Binding-site contacts:
Ligand atom C8 contacts residue ALA529 of chain 1.H at 3.7 Å (hydrophobic).
Ligand atom C8 contacts residue MOM1 of chain 1.JA at 3.2 Å.
Ligand atom O2 contacts residue PRO306 of chain 1.H at 3.7 Å.
Ligand atom C5 contacts residue ALA529 of chain 1.H at 4.0 Å (hydrophobic).
Ligand atom N7 contacts residue MOM1 of chain 1.JA at 3.9 Å.
Ligand atom N9 contacts residue PHE459 of chain 1.H at 4.1 Å.
Ligand atom C5 contacts residue PHE344 of chain 1.H at 3.4 Å (hydrophobic).
Ligand atom C2 contacts residue PHE459 of chain 1.H at 3.8 Å (hydrophobic).
Ligand atom N3 contacts residue PHE344 of chain 1.H at 3.8 Å.
Ligand atom N3 contacts residue GLU232 of chain 1.H at 3.9 Å.
Ligand atom O6 contacts residue ARG310 of chain 1.H at 3.1 Å (salt-bridge).
Ligand atom N1 contacts residue LEU461 of chain 1.H at 3.9 Å.
Ligand atom N7 contacts residue PHE344 of chain 1.H at 3.5 Å.
Ligand atom C2 contacts residue PRO306 of chain 1.H at 3.8 Å (hydrophobic).
Ligand atom N3 contacts residue PHE459 of chain 1.H at 3.8 Å.
Ligand atom O6 contacts residue SER458 of chain 1.H at 3.9 Å.
Ligand atom N9 contacts residue GLU232 of chain 1.H at 2.5 Å (salt-bridge).
Ligand atom N3 contacts residue LEU303 of chain 1.H at 3.9 Å.
Ligand atom N1 contacts residue THR460 of chain 1.H at 3.6 Å (h-bond).
Ligand atom C6 contacts residue PHE459 of chain 1.H at 3.8 Å (hydrophobic).
Ligand atom O6 contacts residue THR460 of chain 1.H at 3.2 Å (h-bond).
Ligand atom N9 contacts residue ALA528 of chain 1.H at 3.7 Å.
Ligand atom N1 contacts residue PRO306 of chain 1.H at 3.9 Å.
Ligand atom C4 contacts residue PHE344 of chain 1.H at 3.3 Å (hydrophobic).
Ligand atom C8 contacts residue GLU232 of chain 1.H at 3.4 Å.
Ligand atom O2 contacts residue LEU461 of chain 1.H at 3.4 Å.
Ligand atom C6 contacts residue THR460 of chain 1.H at 3.8 Å.
Ligand atom C6 contacts residue PHE344 of chain 1.H at 3.6 Å (hydrophobic).
Ligand atom C5 contacts residue PHE459 of chain 1.H at 3.8 Å (hydrophobic).
Ligand atom O2 contacts residue LEU464 of chain 1.H at 3.7 Å.
Ligand atom C4 contacts residue PHE459 of chain 1.H at 3.7 Å (hydrophobic).
Ligand atom C8 contacts residue PHE344 of chain 1.H at 3.3 Å (hydrophobic).
Ligand atom O6 contacts residue PHE344 of chain 1.H at 4.0 Å.
Ligand atom O6 contacts residue PHE459 of chain 1.H at 3.6 Å.
Ligand atom C2 contacts residue LEU464 of chain 1.H at 4.1 Å (hydrophobic).
Ligand atom C4 contacts residue GLU232 of chain 1.H at 3.4 Å.
Ligand atom N1 contacts residue PHE459 of chain 1.H at 3.9 Å.
Ligand atom N7 contacts residue ALA529 of chain 1.H at 3.4 Å.
Ligand atom C8 contacts residue ALA528 of chain 1.H at 3.4 Å (hydrophobic).
Ligand atom N9 contacts residue PHE344 of chain 1.H at 3.3 Å.

This small molecule binds to this protein.
Small molecule (SMILES): O=c1[nH]c(=O)c2nc[nH]c2[nH]1

Sequence of chain 1.H:
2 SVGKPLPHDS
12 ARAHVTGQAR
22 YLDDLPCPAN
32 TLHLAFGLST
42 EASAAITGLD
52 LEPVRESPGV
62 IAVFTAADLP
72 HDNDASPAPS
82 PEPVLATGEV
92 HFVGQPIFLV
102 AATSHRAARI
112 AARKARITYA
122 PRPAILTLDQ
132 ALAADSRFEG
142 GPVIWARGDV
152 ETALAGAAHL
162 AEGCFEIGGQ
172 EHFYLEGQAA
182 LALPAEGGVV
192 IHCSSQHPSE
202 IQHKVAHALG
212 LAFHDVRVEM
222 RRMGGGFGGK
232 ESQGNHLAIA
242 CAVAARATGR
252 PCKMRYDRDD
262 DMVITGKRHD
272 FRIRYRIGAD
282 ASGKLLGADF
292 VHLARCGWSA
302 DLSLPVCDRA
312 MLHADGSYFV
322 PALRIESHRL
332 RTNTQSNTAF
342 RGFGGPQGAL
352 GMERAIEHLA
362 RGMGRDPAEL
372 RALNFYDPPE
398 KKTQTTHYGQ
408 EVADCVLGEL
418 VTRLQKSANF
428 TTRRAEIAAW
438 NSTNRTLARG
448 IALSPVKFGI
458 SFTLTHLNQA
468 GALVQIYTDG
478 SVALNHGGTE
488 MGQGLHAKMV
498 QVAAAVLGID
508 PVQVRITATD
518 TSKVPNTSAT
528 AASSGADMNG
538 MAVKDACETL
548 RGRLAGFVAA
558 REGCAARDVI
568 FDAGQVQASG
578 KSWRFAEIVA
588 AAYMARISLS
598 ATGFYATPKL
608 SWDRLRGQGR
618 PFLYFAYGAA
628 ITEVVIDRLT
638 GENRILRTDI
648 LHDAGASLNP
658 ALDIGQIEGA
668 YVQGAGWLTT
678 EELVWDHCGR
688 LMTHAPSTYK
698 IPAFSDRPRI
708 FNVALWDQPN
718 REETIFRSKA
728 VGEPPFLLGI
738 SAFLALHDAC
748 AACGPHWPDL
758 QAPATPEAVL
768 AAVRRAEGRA